Binding-site contacts:
Ligand atom CD contacts residue GLU296 of chain 1.A at 3.1 Å.
Ligand atom CD contacts residue HEM1 of chain 1.C at 3.9 Å.
Ligand atom CG contacts residue GLU296 of chain 1.A at 3.6 Å.
Ligand atom S3 contacts residue HEM1 of chain 1.C at 2.8 Å.
Ligand atom NH contacts residue TRP291 of chain 1.A at 3.0 Å (h-bond).
Ligand atom OA1 contacts residue GLN182 of chain 1.A at 3.1 Å (h-bond).
Ligand atom CA contacts residue GLN182 of chain 1.A at 3.6 Å.
Ligand atom C2 contacts residue HEM1 of chain 1.C at 4.0 Å.
Ligand atom CG contacts residue HEM1 of chain 1.C at 3.9 Å.
Ligand atom OA1 contacts residue ASP301 of chain 1.A at 3.4 Å (salt-bridge).
Ligand atom CG contacts residue VAL271 of chain 1.A at 3.7 Å (hydrophobic).
Ligand atom NH contacts residue GLU296 of chain 1.A at 2.9 Å (salt-bridge).
Ligand atom NH contacts residue PRO269 of chain 1.A at 4.0 Å.
Ligand atom CA contacts residue HEM1 of chain 1.C at 4.0 Å.
Ligand atom C2 contacts residue GLY290 of chain 1.A at 4.2 Å.
Ligand atom C1 contacts residue GLU296 of chain 1.A at 3.6 Å.
Ligand atom NH contacts residue HEM1 of chain 1.C at 3.6 Å.
Ligand atom C contacts residue TYR292 of chain 1.A at 3.4 Å (hydrophobic).
Ligand atom OA2 contacts residue ILE297 of chain 1.A at 4.3 Å.
Ligand atom CD contacts residue VAL271 of chain 1.A at 4.0 Å (hydrophobic).
Ligand atom CB contacts residue GLN182 of chain 1.A at 3.5 Å.
Ligand atom NH contacts residue TYR292 of chain 1.A at 4.3 Å.
Ligand atom OA2 contacts residue ASP301 of chain 1.A at 2.8 Å (salt-bridge).
Ligand atom CB contacts residue GLU296 of chain 1.A at 3.4 Å.
Ligand atom C contacts residue ASP301 of chain 1.A at 3.4 Å.
Ligand atom C1 contacts residue TRP291 of chain 1.A at 4.1 Å (hydrophobic).
Ligand atom OA2 contacts residue GLU296 of chain 1.A at 3.4 Å.
Ligand atom OA1 contacts residue TYR266 of chain 1.A at 3.4 Å (h-bond).
Ligand atom NE contacts residue GLU296 of chain 1.A at 3.0 Å (salt-bridge).
Ligand atom S3 contacts residue PHE288 of chain 1.A at 4.2 Å.
Ligand atom C1 contacts residue PRO269 of chain 1.A at 3.7 Å (hydrophobic).
Ligand atom NE contacts residue PRO269 of chain 1.A at 3.5 Å.
Ligand atom N contacts residue GLU296 of chain 1.A at 2.8 Å (salt-bridge).
Ligand atom C contacts residue GLU296 of chain 1.A at 4.0 Å.
Ligand atom OA2 contacts residue TYR292 of chain 1.A at 3.3 Å.
Ligand atom CA contacts residue GLU296 of chain 1.A at 3.5 Å.
Ligand atom C2 contacts residue PRO269 of chain 1.A at 4.1 Å (hydrophobic).
Ligand atom OA1 contacts residue TYR292 of chain 1.A at 2.8 Å (h-bond).
Ligand atom N contacts residue HEM1 of chain 1.C at 2.9 Å (h-bond).
Ligand atom C contacts residue GLN182 of chain 1.A at 3.7 Å.

A small-molecule ligand and the protein it binds are described below.
Small molecule (SMILES): [H]/N=C(\CS)NCCC[C@H](N)C(=O)O

Sequence of chain 1.A:
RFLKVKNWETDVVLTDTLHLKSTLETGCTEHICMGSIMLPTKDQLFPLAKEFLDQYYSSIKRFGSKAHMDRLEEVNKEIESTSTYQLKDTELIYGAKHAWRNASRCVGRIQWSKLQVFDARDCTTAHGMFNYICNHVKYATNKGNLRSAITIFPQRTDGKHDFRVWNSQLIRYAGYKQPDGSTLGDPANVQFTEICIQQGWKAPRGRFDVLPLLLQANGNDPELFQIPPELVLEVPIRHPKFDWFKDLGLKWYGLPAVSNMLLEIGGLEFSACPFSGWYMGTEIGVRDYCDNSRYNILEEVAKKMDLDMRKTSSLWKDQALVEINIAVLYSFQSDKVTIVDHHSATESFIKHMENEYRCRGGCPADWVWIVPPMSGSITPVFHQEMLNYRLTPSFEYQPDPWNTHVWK